Binding-site contacts:
Ligand atom C15 contacts residue PHE389 of chain 1.A at 4.5 Å (hydrophobic).
Ligand atom C19 contacts residue ILE460 of chain 1.A at 3.7 Å (hydrophobic).
Ligand atom C1 contacts residue GLU457 of chain 1.A at 4.4 Å.
Ligand atom C12 contacts residue TYR387 of chain 1.A at 4.2 Å (hydrophobic).
Ligand atom C21 contacts residue TYR387 of chain 1.A at 3.7 Å (hydrophobic).
Ligand atom C7 contacts residue PHE389 of chain 1.A at 3.6 Å (hydrophobic).
Ligand atom C16 contacts residue LEU386 of chain 1.A at 3.3 Å (hydrophobic).
Ligand atom C10 contacts residue ILE460 of chain 1.A at 4.4 Å (hydrophobic).
Ligand atom C6 contacts residue SER390 of chain 1.A at 4.0 Å.
Ligand atom C18 contacts residue ILE460 of chain 1.A at 4.0 Å (hydrophobic).
Ligand atom C12 contacts residue PHE399 of chain 1.A at 4.3 Å (hydrophobic).
Ligand atom C1 contacts residue ILE460 of chain 1.A at 4.2 Å (hydrophobic).
Ligand atom C24 contacts residue LEU386 of chain 1.A at 3.8 Å (hydrophobic).
Ligand atom C6 contacts residue PHE389 of chain 1.A at 3.2 Å (hydrophobic).
Ligand atom C17 contacts residue TYR387 of chain 1.A at 4.2 Å (hydrophobic).
Ligand atom C7 contacts residue SER390 of chain 1.A at 4.1 Å.
Ligand atom C21 contacts residue ILE139 of chain 1.A at 4.0 Å (hydrophobic).
Ligand atom C22 contacts residue LEU386 of chain 1.A at 3.8 Å (hydrophobic).
Ligand atom C11 contacts residue ILE460 of chain 1.A at 3.7 Å (hydrophobic).
Ligand atom C15 contacts residue LEU386 of chain 1.A at 3.4 Å (hydrophobic).
Ligand atom C21 contacts residue ILE464 of chain 1.A at 3.7 Å (hydrophobic).
Ligand atom C23 contacts residue LEU386 of chain 1.A at 3.8 Å (hydrophobic).
Ligand atom C2 contacts residue GLU457 of chain 1.A at 3.8 Å.
Ligand atom C14 contacts residue LEU386 of chain 1.A at 4.3 Å (hydrophobic).
Ligand atom C5 contacts residue PHE389 of chain 1.A at 4.3 Å (hydrophobic).
Ligand atom C26 contacts residue LEU138 of chain 1.A at 4.2 Å (hydrophobic).

Sequence of chain 1.A:
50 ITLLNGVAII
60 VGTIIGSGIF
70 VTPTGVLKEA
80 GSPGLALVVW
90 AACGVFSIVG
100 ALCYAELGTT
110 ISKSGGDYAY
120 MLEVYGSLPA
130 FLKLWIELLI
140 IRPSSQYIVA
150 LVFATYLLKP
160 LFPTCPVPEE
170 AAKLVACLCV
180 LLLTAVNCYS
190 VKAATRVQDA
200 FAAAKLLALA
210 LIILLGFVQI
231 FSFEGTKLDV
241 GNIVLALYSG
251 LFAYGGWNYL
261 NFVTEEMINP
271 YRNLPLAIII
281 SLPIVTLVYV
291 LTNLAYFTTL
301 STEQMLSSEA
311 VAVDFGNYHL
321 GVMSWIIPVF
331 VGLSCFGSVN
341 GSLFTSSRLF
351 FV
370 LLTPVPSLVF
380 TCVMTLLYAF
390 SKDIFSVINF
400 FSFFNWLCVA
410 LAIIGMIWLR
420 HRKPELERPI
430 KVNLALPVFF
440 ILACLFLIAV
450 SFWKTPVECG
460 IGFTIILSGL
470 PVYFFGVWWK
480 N

A small-molecule ligand and the protein it binds are described below.
Small molecule (SMILES): CC(C)CCC[C@@H](C)[C@H]1CC[C@H]2[C@@H]3CC=C4C[C@@H](O)CC[C@]4(C)[C@H]3CC[C@]12C